Sequence of chain 1.B:
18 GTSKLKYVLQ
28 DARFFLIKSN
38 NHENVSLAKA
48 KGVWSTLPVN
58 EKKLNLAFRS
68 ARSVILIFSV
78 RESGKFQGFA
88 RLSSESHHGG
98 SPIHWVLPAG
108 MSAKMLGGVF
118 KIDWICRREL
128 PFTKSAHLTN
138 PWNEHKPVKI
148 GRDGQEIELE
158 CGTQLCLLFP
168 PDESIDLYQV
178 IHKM

Binding-site contacts:
Ligand atom N03 contacts residue MET108 of chain 1.B at 3.9 Å.
Ligand atom N05 contacts residue MET108 of chain 1.B at 3.9 Å.
Ligand atom C02 contacts residue SER36 of chain 1.B at 3.6 Å.
Ligand atom CL1 contacts residue ASN38 of chain 1.B at 3.1 Å.
Ligand atom C11 contacts residue ASN41 of chain 1.B at 3.8 Å.
Ligand atom CL1 contacts residue PRO105 of chain 1.B at 3.5 Å.
Ligand atom C04 contacts residue ASN37 of chain 1.B at 4.1 Å.
Ligand atom C09 contacts residue SER52 of chain 1.B at 3.9 Å.
Ligand atom N05 contacts residue LYS35 of chain 1.B at 3.5 Å (salt-bridge).
Ligand atom N12 contacts residue ASN41 of chain 1.B at 3.2 Å (h-bond).
Ligand atom N03 contacts residue SER36 of chain 1.B at 3.9 Å.
Ligand atom C08 contacts residue TRP51 of chain 1.B at 4.0 Å (hydrophobic).
Ligand atom N10 contacts residue SER52 of chain 1.B at 2.8 Å (h-bond).
Ligand atom C11 contacts residue TRP51 of chain 1.B at 3.6 Å (hydrophobic).
Ligand atom C06 contacts residue THR53 of chain 1.B at 4.1 Å.
Ligand atom C06 contacts residue LYS35 of chain 1.B at 4.1 Å.
Ligand atom N05 contacts residue ASP150 of chain 1.B at 4.1 Å.
Ligand atom N10 contacts residue LEU113 of chain 1.B at 3.6 Å.
Ligand atom N07 contacts residue ASP150 of chain 1.B at 4.1 Å.
Ligand atom C02 contacts residue ASN41 of chain 1.B at 3.7 Å.
Ligand atom C11 contacts residue LEU113 of chain 1.B at 4.1 Å (hydrophobic).
Ligand atom CL1 contacts residue ASN37 of chain 1.B at 3.6 Å.
Ligand atom C09 contacts residue TRP51 of chain 1.B at 3.7 Å (hydrophobic).
Ligand atom C09 contacts residue LEU113 of chain 1.B at 4.0 Å (hydrophobic).
Ligand atom CL1 contacts residue SER36 of chain 1.B at 3.6 Å.
Ligand atom N05 contacts residue ASN37 of chain 1.B at 4.1 Å.
Ligand atom N12 contacts residue TRP51 of chain 1.B at 4.1 Å.
Ligand atom C04 contacts residue LYS35 of chain 1.B at 4.0 Å.
Ligand atom CL1 contacts residue ASN41 of chain 1.B at 3.3 Å.
Ligand atom C11 contacts residue TRP102 of chain 1.B at 3.5 Å (hydrophobic).
Ligand atom C11 contacts residue SER52 of chain 1.B at 3.4 Å.
Ligand atom N07 contacts residue LEU113 of chain 1.B at 4.1 Å.
Ligand atom N07 contacts residue SER52 of chain 1.B at 3.8 Å.
Ligand atom N03 contacts residue ASN37 of chain 1.B at 3.2 Å (h-bond).
Ligand atom C02 contacts residue ASN37 of chain 1.B at 3.7 Å.
Ligand atom N07 contacts residue THR53 of chain 1.B at 4.0 Å.
Ligand atom C04 contacts residue MET108 of chain 1.B at 3.9 Å (hydrophobic).
Ligand atom C06 contacts residue ASP150 of chain 1.B at 3.2 Å.
Ligand atom N10 contacts residue TRP51 of chain 1.B at 3.4 Å.
Ligand atom N12 contacts residue SER36 of chain 1.B at 4.0 Å.

The protein below binds the small molecule below.
Small molecule (SMILES): CNc1nc(Cl)nc2[nH]cnc12